Sequence of chain 1.D:
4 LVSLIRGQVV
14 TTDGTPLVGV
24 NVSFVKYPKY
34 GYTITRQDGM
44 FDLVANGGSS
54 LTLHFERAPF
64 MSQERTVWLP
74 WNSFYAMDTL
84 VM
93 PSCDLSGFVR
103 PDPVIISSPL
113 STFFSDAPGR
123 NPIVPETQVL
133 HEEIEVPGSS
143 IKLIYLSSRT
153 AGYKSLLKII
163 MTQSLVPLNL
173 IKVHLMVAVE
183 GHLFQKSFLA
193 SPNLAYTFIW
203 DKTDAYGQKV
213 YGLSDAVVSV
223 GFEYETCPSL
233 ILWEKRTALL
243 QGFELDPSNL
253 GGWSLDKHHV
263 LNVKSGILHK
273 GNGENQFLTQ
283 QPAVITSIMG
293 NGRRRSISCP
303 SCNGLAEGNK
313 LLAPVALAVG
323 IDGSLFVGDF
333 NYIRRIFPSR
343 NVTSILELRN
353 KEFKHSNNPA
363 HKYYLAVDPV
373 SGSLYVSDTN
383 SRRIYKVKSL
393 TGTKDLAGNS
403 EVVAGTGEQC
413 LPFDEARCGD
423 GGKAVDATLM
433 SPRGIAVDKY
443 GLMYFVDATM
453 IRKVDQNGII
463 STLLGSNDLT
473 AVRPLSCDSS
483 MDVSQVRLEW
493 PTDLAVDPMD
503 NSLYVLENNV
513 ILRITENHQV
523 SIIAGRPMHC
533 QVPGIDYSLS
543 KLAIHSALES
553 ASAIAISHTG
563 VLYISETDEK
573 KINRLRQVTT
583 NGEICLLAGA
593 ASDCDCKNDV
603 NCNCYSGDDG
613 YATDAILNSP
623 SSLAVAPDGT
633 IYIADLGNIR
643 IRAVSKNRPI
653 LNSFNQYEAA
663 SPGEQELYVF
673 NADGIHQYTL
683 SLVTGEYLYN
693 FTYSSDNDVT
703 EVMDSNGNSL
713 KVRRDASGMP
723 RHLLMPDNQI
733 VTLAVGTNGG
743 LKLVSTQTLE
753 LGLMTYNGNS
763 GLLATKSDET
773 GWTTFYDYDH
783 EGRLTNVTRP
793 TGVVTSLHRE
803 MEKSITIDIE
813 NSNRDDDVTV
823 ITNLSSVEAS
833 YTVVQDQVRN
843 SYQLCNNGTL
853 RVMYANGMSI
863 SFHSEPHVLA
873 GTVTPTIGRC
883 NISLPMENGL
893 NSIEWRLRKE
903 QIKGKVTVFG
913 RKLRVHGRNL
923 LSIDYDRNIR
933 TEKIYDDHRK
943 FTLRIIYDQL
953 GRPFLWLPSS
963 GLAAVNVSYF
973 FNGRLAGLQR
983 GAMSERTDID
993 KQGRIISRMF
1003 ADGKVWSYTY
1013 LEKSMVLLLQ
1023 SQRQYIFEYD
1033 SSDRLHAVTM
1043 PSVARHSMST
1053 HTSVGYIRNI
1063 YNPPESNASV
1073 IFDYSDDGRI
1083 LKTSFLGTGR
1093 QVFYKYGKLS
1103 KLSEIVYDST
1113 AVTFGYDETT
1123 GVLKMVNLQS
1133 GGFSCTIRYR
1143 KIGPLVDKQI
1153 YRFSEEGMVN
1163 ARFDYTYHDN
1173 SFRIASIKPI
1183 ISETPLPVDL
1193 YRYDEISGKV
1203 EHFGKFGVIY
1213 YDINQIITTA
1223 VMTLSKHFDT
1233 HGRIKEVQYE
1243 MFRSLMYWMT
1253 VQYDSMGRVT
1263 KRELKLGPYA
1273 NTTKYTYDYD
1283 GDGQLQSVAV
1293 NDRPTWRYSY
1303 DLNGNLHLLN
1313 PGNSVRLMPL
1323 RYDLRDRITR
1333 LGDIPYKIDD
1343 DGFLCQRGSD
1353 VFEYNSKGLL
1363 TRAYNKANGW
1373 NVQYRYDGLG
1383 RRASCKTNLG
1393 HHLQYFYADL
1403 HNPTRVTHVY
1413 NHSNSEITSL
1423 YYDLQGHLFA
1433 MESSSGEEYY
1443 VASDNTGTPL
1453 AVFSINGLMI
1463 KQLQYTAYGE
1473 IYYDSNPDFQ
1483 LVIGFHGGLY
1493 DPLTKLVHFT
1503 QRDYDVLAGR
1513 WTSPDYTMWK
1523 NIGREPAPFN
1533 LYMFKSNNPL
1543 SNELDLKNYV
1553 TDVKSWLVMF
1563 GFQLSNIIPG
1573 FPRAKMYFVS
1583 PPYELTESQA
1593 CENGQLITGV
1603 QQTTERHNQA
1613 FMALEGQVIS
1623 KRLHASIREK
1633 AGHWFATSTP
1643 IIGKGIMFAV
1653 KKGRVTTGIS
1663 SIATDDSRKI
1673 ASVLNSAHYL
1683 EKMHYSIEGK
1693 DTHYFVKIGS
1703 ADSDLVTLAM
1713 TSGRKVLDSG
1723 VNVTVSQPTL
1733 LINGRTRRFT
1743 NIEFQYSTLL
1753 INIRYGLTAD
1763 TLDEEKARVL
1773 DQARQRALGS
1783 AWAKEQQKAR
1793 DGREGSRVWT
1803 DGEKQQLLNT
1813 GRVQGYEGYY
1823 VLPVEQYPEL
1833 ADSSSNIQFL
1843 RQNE

Binding-site contacts:
Ligand atom C8 contacts residue ASP779 of chain 1.D at 3.9 Å.
Ligand atom C6 contacts residue HIS800 of chain 1.D at 4.2 Å.
Ligand atom C5 contacts residue ASN788 of chain 1.D at 3.6 Å.
Ligand atom C7 contacts residue ASN788 of chain 1.D at 3.3 Å.
Ligand atom O7 contacts residue VAL796 of chain 1.D at 4.1 Å.
Ligand atom O7 contacts residue LYS1653 of chain 1.D at 3.4 Å.
Ligand atom O6 contacts residue HIS800 of chain 1.D at 3.4 Å (h-bond).
Ligand atom C6 contacts residue LEU799 of chain 1.D at 4.3 Å (hydrophobic).
Ligand atom C6 contacts residue SER798 of chain 1.D at 4.1 Å.
Ligand atom O7 contacts residue ASN788 of chain 1.D at 3.9 Å.
Ligand atom O5 contacts residue ASN788 of chain 1.D at 2.3 Å (h-bond).
Ligand atom C3 contacts residue ASN788 of chain 1.D at 3.8 Å.
Ligand atom C2 contacts residue ASN788 of chain 1.D at 2.5 Å.
Ligand atom C2 contacts residue LYS1653 of chain 1.D at 4.2 Å.
Ligand atom C7 contacts residue LYS1653 of chain 1.D at 4.5 Å.
Ligand atom C1 contacts residue THR787 of chain 1.D at 4.0 Å.
Ligand atom C1 contacts residue ASN788 of chain 1.D at 1.4 Å.
Ligand atom C2 contacts residue SER798 of chain 1.D at 4.1 Å.
Ligand atom O5 contacts residue THR787 of chain 1.D at 3.7 Å.
Ligand atom O5 contacts residue SER798 of chain 1.D at 3.3 Å (h-bond).
Ligand atom C8 contacts residue ASN788 of chain 1.D at 3.7 Å.
Ligand atom N2 contacts residue ASN788 of chain 1.D at 3.0 Å (h-bond).
Ligand atom C5 contacts residue SER798 of chain 1.D at 4.4 Å.
Ligand atom C4 contacts residue ASN788 of chain 1.D at 4.2 Å.
Ligand atom C1 contacts residue SER798 of chain 1.D at 3.7 Å.

A small-molecule ligand and the protein it binds are described below.
Small molecule (SMILES): CC(=O)N[C@@H]1[C@@H](O)[C@H](O)[C@@H](CO)O[C@H]1O